The small molecule below binds the protein below.
Small molecule (SMILES): O=c1[nH]c(=S)n(C[C@H]2CCCO2)c2[nH]cnc12

Sequence of chain 1.D:
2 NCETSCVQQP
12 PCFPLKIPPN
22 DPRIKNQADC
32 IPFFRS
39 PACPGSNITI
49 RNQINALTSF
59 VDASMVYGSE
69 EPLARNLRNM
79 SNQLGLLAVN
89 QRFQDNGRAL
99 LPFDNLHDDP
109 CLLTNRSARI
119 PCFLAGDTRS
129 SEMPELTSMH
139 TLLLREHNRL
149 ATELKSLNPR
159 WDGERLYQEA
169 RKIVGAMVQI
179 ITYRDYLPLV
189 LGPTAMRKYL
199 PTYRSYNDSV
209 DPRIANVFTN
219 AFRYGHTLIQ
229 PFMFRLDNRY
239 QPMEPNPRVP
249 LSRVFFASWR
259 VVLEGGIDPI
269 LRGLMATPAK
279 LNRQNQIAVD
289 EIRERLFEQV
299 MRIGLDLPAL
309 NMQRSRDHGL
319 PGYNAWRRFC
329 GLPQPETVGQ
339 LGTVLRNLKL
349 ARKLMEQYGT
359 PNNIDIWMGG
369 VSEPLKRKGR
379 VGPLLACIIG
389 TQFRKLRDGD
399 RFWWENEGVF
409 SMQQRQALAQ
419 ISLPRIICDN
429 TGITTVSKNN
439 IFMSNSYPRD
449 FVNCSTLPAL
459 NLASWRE

Binding-site contacts:
Ligand atom C16 contacts residue GLU102 of chain 1.B at 4.0 Å.
Ligand atom O1 contacts residue ARG127 of chain 1.D at 3.1 Å (salt-bridge).
Ligand atom N3 contacts residue ARG127 of chain 1.D at 3.3 Å.
Ligand atom N3 contacts residue HEM1 of chain 1.J at 3.5 Å.
Ligand atom C19 contacts residue PHE99 of chain 1.B at 4.0 Å (hydrophobic).
Ligand atom O13 contacts residue HEM1 of chain 1.J at 3.7 Å.
Ligand atom C2 contacts residue HEM1 of chain 1.J at 3.3 Å.
Ligand atom C16 contacts residue PHE99 of chain 1.B at 3.7 Å (hydrophobic).
Ligand atom C16 contacts residue HEM1 of chain 1.J at 3.6 Å.
Ligand atom N15 contacts residue HEM1 of chain 1.J at 4.3 Å.
Ligand atom S5 contacts residue GLU130 of chain 1.D at 3.8 Å.
Ligand atom C12 contacts residue HEM1 of chain 1.J at 4.0 Å.
Ligand atom N17 contacts residue PHE99 of chain 1.B at 3.9 Å.
Ligand atom C19 contacts residue ARG127 of chain 1.D at 3.9 Å.
Ligand atom C11 contacts residue GLU102 of chain 1.B at 3.6 Å.
Ligand atom C8 contacts residue PHE295 of chain 1.D at 4.4 Å (hydrophobic).
Ligand atom S5 contacts residue HEM1 of chain 1.J at 4.1 Å.
Ligand atom C14 contacts residue HEM1 of chain 1.J at 3.7 Å.
Ligand atom S5 contacts residue PHE254 of chain 1.D at 4.0 Å.
Ligand atom N17 contacts residue ARG127 of chain 1.D at 4.3 Å.
Ligand atom C4 contacts residue HEM1 of chain 1.J at 3.9 Å.
Ligand atom C4 contacts residue ARG127 of chain 1.D at 4.0 Å.
Ligand atom C2 contacts residue ARG127 of chain 1.D at 3.3 Å.
Ligand atom O13 contacts residue GLU102 of chain 1.B at 4.3 Å.
Ligand atom C12 contacts residue GLU102 of chain 1.B at 3.3 Å.
Ligand atom S5 contacts residue ARG127 of chain 1.D at 4.4 Å.
Ligand atom S5 contacts residue PHE295 of chain 1.D at 3.6 Å.
Ligand atom O1 contacts residue HEM1 of chain 1.J at 3.1 Å.
Ligand atom N17 contacts residue THR100 of chain 1.B at 4.4 Å.
Ligand atom C16 contacts residue THR100 of chain 1.B at 3.4 Å.
Ligand atom N17 contacts residue HEM1 of chain 1.J at 2.8 Å (h-bond).
Ligand atom N15 contacts residue GLU102 of chain 1.B at 3.9 Å.
Ligand atom O1 contacts residue HIS95 of chain 1.B at 4.1 Å.
Ligand atom C19 contacts residue HEM1 of chain 1.J at 3.4 Å.
Ligand atom C14 contacts residue PHE99 of chain 1.B at 3.9 Å (hydrophobic).
Ligand atom N15 contacts residue PHE99 of chain 1.B at 3.7 Å.
Ligand atom N6 contacts residue HEM1 of chain 1.J at 4.2 Å.
Ligand atom C8 contacts residue HEM1 of chain 1.J at 4.4 Å.
Ligand atom C14 contacts residue ARG127 of chain 1.D at 4.5 Å.
Ligand atom N15 contacts residue THR100 of chain 1.B at 4.2 Å.

Sequence of chain 1.B:
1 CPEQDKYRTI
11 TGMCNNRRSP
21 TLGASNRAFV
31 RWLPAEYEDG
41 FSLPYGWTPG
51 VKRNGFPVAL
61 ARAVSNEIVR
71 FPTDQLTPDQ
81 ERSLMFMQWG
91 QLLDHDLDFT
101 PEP